Sequence of chain 1.B:
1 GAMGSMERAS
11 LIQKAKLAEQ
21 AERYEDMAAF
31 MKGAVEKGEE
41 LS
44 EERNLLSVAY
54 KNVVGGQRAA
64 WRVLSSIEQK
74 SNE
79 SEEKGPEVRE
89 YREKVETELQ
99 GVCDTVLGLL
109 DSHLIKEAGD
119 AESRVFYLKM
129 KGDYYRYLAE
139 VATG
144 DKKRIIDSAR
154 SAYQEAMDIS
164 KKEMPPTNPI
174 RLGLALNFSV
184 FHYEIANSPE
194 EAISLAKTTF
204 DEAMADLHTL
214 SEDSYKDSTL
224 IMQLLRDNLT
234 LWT

The protein below binds the small molecule below.
Small molecule (SMILES): C[C@H](NC(=O)[C@H](CCCN=C(N)N)NC(=O)[C@H](CCCN=C(N)N)NC=O)C(=O)N[C@@H](COP(=O)(O)O)C(=O)N[C@H](C=O)[C@@H](C)O

Binding-site contacts:
Ligand atom NH2 contacts residue ARG61 of chain 1.B at 3.5 Å (salt-bridge).
Ligand atom P contacts residue ARG61 of chain 1.B at 3.8 Å.
Ligand atom CG2 contacts residue ASN180 of chain 1.B at 3.3 Å.
Ligand atom CB contacts residue ASN180 of chain 1.B at 3.3 Å.
Ligand atom O2P contacts residue ARG134 of chain 1.B at 2.8 Å (salt-bridge).
Ligand atom CB contacts residue ASN231 of chain 1.B at 3.7 Å.
Ligand atom N contacts residue LEU179 of chain 1.B at 3.7 Å.
Ligand atom CA contacts residue ASN231 of chain 1.B at 3.5 Å.
Ligand atom NE contacts residue GLU187 of chain 1.B at 2.6 Å (salt-bridge).
Ligand atom CG2 contacts residue GLY176 of chain 1.B at 3.4 Å.
Ligand atom CZ contacts residue GLU187 of chain 1.B at 3.6 Å.
Ligand atom O3P contacts residue ARG134 of chain 1.B at 2.9 Å (salt-bridge).
Ligand atom CA contacts residue LEU179 of chain 1.B at 3.8 Å (hydrophobic).
Ligand atom O contacts residue LEU234 of chain 1.B at 3.6 Å.
Ligand atom NH1 contacts residue ARG65 of chain 1.B at 3.8 Å.
Ligand atom OG1 contacts residue ASN180 of chain 1.B at 3.3 Å (h-bond).
Ligand atom N contacts residue ASN231 of chain 1.B at 2.7 Å (h-bond).
Ligand atom NH2 contacts residue ARG134 of chain 1.B at 3.7 Å.
Ligand atom NH2 contacts residue VAL183 of chain 1.B at 3.6 Å.
Ligand atom O3P contacts residue TYR135 of chain 1.B at 2.6 Å (h-bond).
Ligand atom CA contacts residue LEU234 of chain 1.B at 3.8 Å (hydrophobic).
Ligand atom N contacts residue ASN180 of chain 1.B at 2.9 Å (h-bond).
Ligand atom OG1 contacts residue LYS127 of chain 1.B at 3.0 Å (salt-bridge).
Ligand atom NH2 contacts residue GLU187 of chain 1.B at 3.1 Å (salt-bridge).
Ligand atom CD contacts residue GLU187 of chain 1.B at 3.2 Å.
Ligand atom NH2 contacts residue ARG65 of chain 1.B at 3.4 Å (salt-bridge).
Ligand atom O contacts residue ASN231 of chain 1.B at 2.9 Å (h-bond).
Ligand atom CA contacts residue ASN231 of chain 1.B at 3.7 Å.
Ligand atom C contacts residue ASN180 of chain 1.B at 3.6 Å.
Ligand atom NE contacts residue ARG65 of chain 1.B at 3.8 Å.
Ligand atom O1P contacts residue ARG61 of chain 1.B at 2.8 Å (salt-bridge).
Ligand atom CZ contacts residue ARG65 of chain 1.B at 3.6 Å.
Ligand atom C contacts residue LEU179 of chain 1.B at 3.7 Å (hydrophobic).
Ligand atom O contacts residue VAL183 of chain 1.B at 3.3 Å.
Ligand atom O contacts residue LEU179 of chain 1.B at 3.7 Å.
Ligand atom CA contacts residue ASN180 of chain 1.B at 3.4 Å.
Ligand atom CB contacts residue ASN231 of chain 1.B at 3.6 Å.
Ligand atom CZ contacts residue VAL183 of chain 1.B at 3.8 Å (hydrophobic).
Ligand atom O2P contacts residue ARG61 of chain 1.B at 3.0 Å (salt-bridge).
Ligand atom C contacts residue ASN231 of chain 1.B at 3.6 Å.